A protein and the small-molecule ligand that binds it are described below.
Small molecule (SMILES): NC[C@H]1O[C@H](O[C@H]2[C@H](O)[C@@H](O[C@H]3O[C@H](CO)[C@@H](O)[C@H](N)[C@H]3O)[C@H](N)C[C@@H]2N)[C@H](N)[C@@H](O)[C@@H]1O

Sequence of chain 1.E:
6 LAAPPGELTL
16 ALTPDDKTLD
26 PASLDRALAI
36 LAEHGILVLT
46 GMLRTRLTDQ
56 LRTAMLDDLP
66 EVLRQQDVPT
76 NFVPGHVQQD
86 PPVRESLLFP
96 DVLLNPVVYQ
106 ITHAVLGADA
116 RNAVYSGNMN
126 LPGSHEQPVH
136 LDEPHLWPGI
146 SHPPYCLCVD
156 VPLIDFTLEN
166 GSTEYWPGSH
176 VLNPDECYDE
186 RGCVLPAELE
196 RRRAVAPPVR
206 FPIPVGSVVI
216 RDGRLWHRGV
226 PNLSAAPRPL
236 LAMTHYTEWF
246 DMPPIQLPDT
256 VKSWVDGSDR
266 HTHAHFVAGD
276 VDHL

Binding-site contacts:
Ligand atom C13 contacts residue ASP137 of chain 1.E at 3.5 Å.
Ligand atom O15 contacts residue ARG186 of chain 1.E at 3.7 Å.
Ligand atom C8 contacts residue GLU138 of chain 1.E at 3.6 Å.
Ligand atom C6 contacts residue ASP137 of chain 1.E at 3.9 Å.
Ligand atom C10 contacts residue ASP137 of chain 1.E at 3.8 Å.
Ligand atom C18 contacts residue GLU185 of chain 1.E at 3.6 Å.
Ligand atom C6 contacts residue ALA237 of chain 1.E at 4.0 Å (hydrophobic).
Ligand atom C18 contacts residue GLY187 of chain 1.E at 3.7 Å.
Ligand atom C6 contacts residue THR239 of chain 1.E at 3.9 Å.
Ligand atom O15 contacts residue GLU185 of chain 1.E at 3.8 Å.
Ligand atom O7 contacts residue ASN76 of chain 1.E at 3.2 Å (h-bond).
Ligand atom C13 contacts residue GLU138 of chain 1.E at 3.8 Å.
Ligand atom O7 contacts residue ASN123 of chain 1.E at 2.9 Å (h-bond).
Ligand atom C7 contacts residue GLU138 of chain 1.E at 3.6 Å.
Ligand atom O8 contacts residue ALA237 of chain 1.E at 4.1 Å.
Ligand atom N3 contacts residue GLU138 of chain 1.E at 3.2 Å (salt-bridge).
Ligand atom C4 contacts residue ASN123 of chain 1.E at 3.7 Å.
Ligand atom C1 contacts residue ASP137 of chain 1.E at 3.5 Å.
Ligand atom N1 contacts residue ASP137 of chain 1.E at 2.9 Å (salt-bridge).
Ligand atom C13 contacts residue PRO139 of chain 1.E at 4.0 Å (hydrophobic).
Ligand atom O5 contacts residue ASP137 of chain 1.E at 3.1 Å (salt-bridge).
Ligand atom N1 contacts residue CYS153 of chain 1.E at 3.3 Å (h-bond).
Ligand atom C12 contacts residue GLU138 of chain 1.E at 3.5 Å.
Ligand atom C9 contacts residue ASP137 of chain 1.E at 3.4 Å.
Ligand atom C18 contacts residue ARG186 of chain 1.E at 3.2 Å.
Ligand atom O12 contacts residue ASP137 of chain 1.E at 3.4 Å (salt-bridge).
Ligand atom C3 contacts residue ASN123 of chain 1.E at 4.0 Å.
Ligand atom N6 contacts residue ASN76 of chain 1.E at 3.8 Å.
Ligand atom O8 contacts residue ASN123 of chain 1.E at 3.0 Å (h-bond).
Ligand atom C8 contacts residue ASP137 of chain 1.E at 3.3 Å.
Ligand atom O12 contacts residue PRO139 of chain 1.E at 4.0 Å.
Ligand atom O13 contacts residue GLU138 of chain 1.E at 3.8 Å.
Ligand atom O11 contacts residue ASP137 of chain 1.E at 3.7 Å.
Ligand atom N2 contacts residue VAL119 of chain 1.E at 3.7 Å.
Ligand atom N1 contacts residue ARG216 of chain 1.E at 3.7 Å.
Ligand atom O15 contacts residue GLY187 of chain 1.E at 3.5 Å (h-bond).
Ligand atom C2 contacts residue ASP137 of chain 1.E at 3.6 Å.
Ligand atom O10 contacts residue ASP137 of chain 1.E at 2.6 Å (salt-bridge).
Ligand atom O14 contacts residue GLU185 of chain 1.E at 3.7 Å.
Ligand atom C5 contacts residue ASP137 of chain 1.E at 4.0 Å.